This small molecule binds to this protein.
Small molecule (SMILES): N[C@@H](CCC(=O)O)C(=O)O

Sequence of chain 1.A:
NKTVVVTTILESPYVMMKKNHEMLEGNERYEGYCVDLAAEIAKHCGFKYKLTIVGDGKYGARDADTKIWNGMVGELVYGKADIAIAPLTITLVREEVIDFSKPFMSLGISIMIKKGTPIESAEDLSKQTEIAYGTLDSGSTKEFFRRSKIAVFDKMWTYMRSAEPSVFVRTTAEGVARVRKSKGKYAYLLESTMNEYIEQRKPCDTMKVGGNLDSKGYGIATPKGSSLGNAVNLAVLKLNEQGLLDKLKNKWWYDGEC

Binding-site contacts:
Ligand atom N contacts residue PRO89 of chain 1.A at 3.3 Å (h-bond).
Ligand atom CA contacts residue SER142 of chain 1.A at 3.4 Å.
Ligand atom C contacts residue TYR61 of chain 1.A at 3.6 Å (hydrophobic).
Ligand atom CD contacts residue GLU193 of chain 1.A at 4.0 Å.
Ligand atom N contacts residue GLU193 of chain 1.A at 2.5 Å (salt-bridge).
Ligand atom OE2 contacts residue SER142 of chain 1.A at 3.6 Å.
Ligand atom N contacts residue TYR220 of chain 1.A at 3.8 Å.
Ligand atom OXT contacts residue SER142 of chain 1.A at 4.1 Å.
Ligand atom OXT contacts residue LEU90 of chain 1.A at 3.7 Å.
Ligand atom CA contacts residue TYR61 of chain 1.A at 4.1 Å (hydrophobic).
Ligand atom CB contacts residue LEU138 of chain 1.A at 4.0 Å (hydrophobic).
Ligand atom OXT contacts residue ARG96 of chain 1.A at 2.9 Å (salt-bridge).
Ligand atom O contacts residue SER142 of chain 1.A at 2.8 Å (h-bond).
Ligand atom O contacts residue ARG96 of chain 1.A at 2.9 Å (salt-bridge).
Ligand atom C contacts residue ARG96 of chain 1.A at 3.6 Å.
Ligand atom CG contacts residue MET196 of chain 1.A at 4.1 Å (hydrophobic).
Ligand atom OE2 contacts residue LEU138 of chain 1.A at 4.1 Å.
Ligand atom N contacts residue TYR61 of chain 1.A at 4.2 Å.
Ligand atom O contacts residue GLY141 of chain 1.A at 3.0 Å.
Ligand atom CB contacts residue GLU193 of chain 1.A at 3.9 Å.
Ligand atom CB contacts residue TYR61 of chain 1.A at 3.5 Å (hydrophobic).
Ligand atom OXT contacts residue THR91 of chain 1.A at 3.0 Å (h-bond).
Ligand atom CA contacts residue THR91 of chain 1.A at 3.5 Å.
Ligand atom N contacts residue SER142 of chain 1.A at 4.0 Å.
Ligand atom OE1 contacts residue LEU192 of chain 1.A at 4.2 Å.
Ligand atom OE1 contacts residue THR143 of chain 1.A at 2.7 Å (h-bond).
Ligand atom OXT contacts residue TYR61 of chain 1.A at 3.4 Å.
Ligand atom C contacts residue SER142 of chain 1.A at 3.5 Å.
Ligand atom OE2 contacts residue THR143 of chain 1.A at 3.1 Å (h-bond).
Ligand atom OE2 contacts residue GLY141 of chain 1.A at 3.8 Å.
Ligand atom O contacts residue TYR61 of chain 1.A at 3.4 Å.
Ligand atom N contacts residue THR91 of chain 1.A at 2.8 Å (h-bond).
Ligand atom OXT contacts residue PRO89 of chain 1.A at 3.8 Å.
Ligand atom CD contacts residue THR143 of chain 1.A at 3.2 Å.
Ligand atom OE1 contacts residue GLU193 of chain 1.A at 3.6 Å.
Ligand atom CG contacts residue GLU193 of chain 1.A at 3.5 Å.
Ligand atom CD contacts residue LEU138 of chain 1.A at 4.1 Å (hydrophobic).
Ligand atom CA contacts residue GLU193 of chain 1.A at 3.5 Å.
Ligand atom CG contacts residue LEU138 of chain 1.A at 3.8 Å (hydrophobic).
Ligand atom C contacts residue THR91 of chain 1.A at 3.7 Å.